Sequence of chain 2.C:
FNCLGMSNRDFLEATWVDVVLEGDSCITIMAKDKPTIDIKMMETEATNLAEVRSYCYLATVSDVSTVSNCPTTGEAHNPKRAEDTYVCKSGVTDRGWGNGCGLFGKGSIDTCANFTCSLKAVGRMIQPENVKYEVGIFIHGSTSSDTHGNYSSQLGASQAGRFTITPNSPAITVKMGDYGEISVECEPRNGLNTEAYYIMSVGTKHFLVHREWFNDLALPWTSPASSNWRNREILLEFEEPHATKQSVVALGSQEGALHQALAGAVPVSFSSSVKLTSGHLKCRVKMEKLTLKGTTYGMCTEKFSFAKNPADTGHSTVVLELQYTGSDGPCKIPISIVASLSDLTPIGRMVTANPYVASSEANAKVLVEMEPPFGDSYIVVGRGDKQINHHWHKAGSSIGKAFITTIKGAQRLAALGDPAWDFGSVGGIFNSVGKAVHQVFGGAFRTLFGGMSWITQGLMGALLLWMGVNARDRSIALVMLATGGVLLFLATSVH

Binding-site contacts:
Ligand atom C6 contacts residue THR120 of chain 2.C at 3.4 Å.
Ligand atom O6 contacts residue THR89 of chain 2.C at 4.0 Å.
Ligand atom C5 contacts residue THR89 of chain 2.C at 4.4 Å.
Ligand atom O7 contacts residue SER66 of chain 2.C at 3.0 Å (h-bond).
Ligand atom O5 contacts residue THR120 of chain 2.C at 3.2 Å (h-bond).
Ligand atom C1 contacts residue THR89 of chain 2.C at 4.1 Å.
Ligand atom N2 contacts residue SER66 of chain 2.C at 4.3 Å.
Ligand atom C4 contacts residue THR120 of chain 2.C at 4.4 Å.
Ligand atom C1 contacts residue ASN118 of chain 2.C at 1.5 Å.
Ligand atom C5 contacts residue ASN118 of chain 2.C at 3.7 Å.
Ligand atom C8 contacts residue ASN118 of chain 2.C at 4.2 Å.
Ligand atom C8 contacts residue ASP67 of chain 2.C at 3.9 Å.
Ligand atom C7 contacts residue TYR90 of chain 2.C at 4.5 Å (hydrophobic).
Ligand atom C3 contacts residue ASN118 of chain 2.C at 3.8 Å.
Ligand atom C1 contacts residue THR120 of chain 2.C at 4.3 Å.
Ligand atom C7 contacts residue ASN118 of chain 2.C at 3.5 Å.
Ligand atom C8 contacts residue TYR90 of chain 2.C at 3.5 Å (hydrophobic).
Ligand atom C2 contacts residue SER66 of chain 2.C at 4.5 Å.
Ligand atom N2 contacts residue TYR90 of chain 2.C at 4.3 Å.
Ligand atom C2 contacts residue ASN118 of chain 2.C at 2.5 Å.
Ligand atom C5 contacts residue THR120 of chain 2.C at 3.8 Å.
Ligand atom O5 contacts residue THR89 of chain 2.C at 4.2 Å.
Ligand atom C4 contacts residue ASN118 of chain 2.C at 4.2 Å.
Ligand atom O5 contacts residue ASN118 of chain 2.C at 2.4 Å (h-bond).
Ligand atom C7 contacts residue SER66 of chain 2.C at 3.5 Å.
Ligand atom N2 contacts residue ASN118 of chain 2.C at 2.9 Å (h-bond).
Ligand atom C8 contacts residue SER66 of chain 2.C at 4.0 Å.
Ligand atom C6 contacts residue THR89 of chain 2.C at 4.4 Å.
Ligand atom O7 contacts residue ASN118 of chain 2.C at 4.0 Å.

A small-molecule ligand and the protein it binds are described below.
Small molecule (SMILES): CC(=O)N[C@@H]1[C@@H](O)[C@H](O)[C@@H](CO)O[C@H]1O